A protein and the small-molecule ligand that binds it are described below.
Small molecule (SMILES): C[C@@H](C(=O)N1CCOCC1)N1CC[C@H](NS(=O)(=O)c2cc3ccc(Cl)cc3s2)C1=O

Binding-site contacts:
Ligand atom C2 contacts residue TRP205 of chain 1.A at 3.4 Å (hydrophobic).
Ligand atom C20 contacts residue GLU83 of chain 1.A at 3.7 Å.
Ligand atom C14 contacts residue GLY206 of chain 1.A at 3.4 Å.
Ligand atom O5 contacts residue GLU83 of chain 1.A at 3.4 Å (salt-bridge).
Ligand atom C20 contacts residue TYR85 of chain 1.A at 3.6 Å (hydrophobic).
Ligand atom CL contacts residue TYR218 of chain 1.A at 3.7 Å.
Ligand atom C4 contacts residue GLY208 of chain 1.A at 3.7 Å.
Ligand atom O5 contacts residue TYR85 of chain 1.A at 3.7 Å.
Ligand atom O5 contacts residue THR84 of chain 1.A at 3.3 Å.
Ligand atom C20 contacts residue LYS82 of chain 1.A at 3.5 Å.
Ligand atom CL contacts residue GLY216 of chain 1.A at 3.7 Å.
Ligand atom O2 contacts residue GLN182 of chain 1.A at 3.6 Å.
Ligand atom C22 contacts residue THR84 of chain 1.A at 3.4 Å.
Ligand atom C9 contacts residue GLY208 of chain 1.A at 3.4 Å.
Ligand atom C22 contacts residue TYR85 of chain 1.A at 3.7 Å (hydrophobic).
Ligand atom C17 contacts residue TRP205 of chain 1.A at 3.8 Å (hydrophobic).
Ligand atom C1 contacts residue TRP205 of chain 1.A at 3.3 Å (hydrophobic).
Ligand atom C9 contacts residue ALA180 of chain 1.A at 3.7 Å (hydrophobic).
Ligand atom S2 contacts residue SER185 of chain 1.A at 3.5 Å (h-bond).
Ligand atom CL contacts residue VAL203 of chain 1.A at 3.8 Å.
Ligand atom N2 contacts residue GLY206 of chain 1.A at 3.0 Å (h-bond).
Ligand atom C2 contacts residue VAL203 of chain 1.A at 3.8 Å (hydrophobic).
Ligand atom C17 contacts residue GLY206 of chain 1.A at 3.8 Å.
Ligand atom CL contacts residue ILE217 of chain 1.A at 3.6 Å.
Ligand atom O3 contacts residue TRP205 of chain 1.A at 3.2 Å.
Ligand atom C23 contacts residue TRP205 of chain 1.A at 3.6 Å (hydrophobic).
Ligand atom C4 contacts residue GLY206 of chain 1.A at 3.8 Å.
Ligand atom O1 contacts residue GLN182 of chain 1.A at 3.4 Å.
Ligand atom O3 contacts residue GLY206 of chain 1.A at 3.3 Å (h-bond).
Ligand atom C15 contacts residue GLY206 of chain 1.A at 2.9 Å.
Ligand atom C5 contacts residue GLY208 of chain 1.A at 3.4 Å.
Ligand atom C10 contacts residue ALA180 of chain 1.A at 3.8 Å (hydrophobic).
Ligand atom C3 contacts residue TRP205 of chain 1.A at 3.6 Å (hydrophobic).
Ligand atom C3 contacts residue GLY206 of chain 1.A at 3.8 Å.
Ligand atom C10 contacts residue ASP179 of chain 1.A at 3.8 Å.
Ligand atom C12 contacts residue GLY206 of chain 1.A at 3.0 Å.
Ligand atom CL contacts residue TRP205 of chain 1.A at 3.6 Å.
Ligand atom C10 contacts residue TRP205 of chain 1.A at 3.8 Å (hydrophobic).
Ligand atom C16 contacts residue GLY206 of chain 1.A at 3.7 Å.
Ligand atom C13 contacts residue GLY206 of chain 1.A at 3.5 Å.

Sequence of chain 1.A:
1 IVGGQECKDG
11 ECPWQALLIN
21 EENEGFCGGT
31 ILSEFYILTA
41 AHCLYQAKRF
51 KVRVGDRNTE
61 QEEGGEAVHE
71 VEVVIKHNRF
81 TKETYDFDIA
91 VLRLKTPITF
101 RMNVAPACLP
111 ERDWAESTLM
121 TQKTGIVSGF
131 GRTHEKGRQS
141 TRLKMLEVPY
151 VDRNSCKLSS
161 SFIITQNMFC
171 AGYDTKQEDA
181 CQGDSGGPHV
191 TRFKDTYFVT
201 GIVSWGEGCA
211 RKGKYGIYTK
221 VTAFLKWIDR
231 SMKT